Binding-site contacts:
Ligand atom CMA contacts residue LYS61 of chain 1.E at 3.1 Å.
Ligand atom CMD contacts residue PHE43 of chain 1.E at 3.7 Å (hydrophobic).
Ligand atom ND contacts residue HIS87 of chain 1.E at 3.1 Å (h-bond).
Ligand atom CMD contacts residue LEU91 of chain 1.E at 3.6 Å (hydrophobic).
Ligand atom C3B contacts residue LEU136 of chain 1.E at 3.6 Å (hydrophobic).
Ligand atom C3D contacts residue LEU91 of chain 1.E at 3.5 Å (hydrophobic).
Ligand atom NC contacts residue HIS87 of chain 1.E at 3.2 Å (h-bond).
Ligand atom NA contacts residue HIS87 of chain 1.E at 3.1 Å (h-bond).
Ligand atom C4D contacts residue HIS87 of chain 1.E at 3.7 Å.
Ligand atom CHC contacts residue PHE98 of chain 1.E at 3.5 Å (hydrophobic).
Ligand atom CAB contacts residue LEU136 of chain 1.E at 3.8 Å (hydrophobic).
Ligand atom CHC contacts residue LEU101 of chain 1.E at 3.5 Å (hydrophobic).
Ligand atom CMA contacts residue ALA65 of chain 1.E at 3.8 Å (hydrophobic).
Ligand atom CMA contacts residue LEU83 of chain 1.E at 3.6 Å (hydrophobic).
Ligand atom CMD contacts residue TYR42 of chain 1.E at 3.3 Å (hydrophobic).
Ligand atom NA contacts residue HIS58 of chain 1.E at 3.6 Å.
Ligand atom C3A contacts residue LEU83 of chain 1.E at 3.6 Å (hydrophobic).
Ligand atom C3D contacts residue HIS58 of chain 1.E at 3.6 Å.
Ligand atom C4B contacts residue HIS87 of chain 1.E at 3.8 Å.
Ligand atom CAD contacts residue LEU91 of chain 1.E at 3.8 Å (hydrophobic).
Ligand atom NI contacts residue HIS87 of chain 1.E at 2.4 Å.
Ligand atom NB contacts residue HIS87 of chain 1.E at 3.1 Å (h-bond).
Ligand atom CMC contacts residue PHE98 of chain 1.E at 3.8 Å (hydrophobic).
Ligand atom O2D contacts residue HIS45 of chain 1.E at 2.8 Å (h-bond).
Ligand atom CBC contacts residue VAL93 of chain 1.E at 3.8 Å (hydrophobic).
Ligand atom C1D contacts residue PHE43 of chain 1.E at 3.7 Å (hydrophobic).
Ligand atom C2D contacts residue LEU91 of chain 1.E at 3.7 Å (hydrophobic).
Ligand atom CHA contacts residue HIS58 of chain 1.E at 3.2 Å.
Ligand atom C2D contacts residue PHE43 of chain 1.E at 3.7 Å (hydrophobic).
Ligand atom C4D contacts residue HIS58 of chain 1.E at 3.3 Å.
Ligand atom CHD contacts residue PHE43 of chain 1.E at 3.7 Å (hydrophobic).
Ligand atom CBC contacts residue ASN97 of chain 1.E at 3.6 Å.
Ligand atom O2A contacts residue LEU86 of chain 1.E at 3.4 Å.
Ligand atom C1A contacts residue HIS58 of chain 1.E at 3.4 Å.
Ligand atom CBD contacts residue HIS58 of chain 1.E at 3.2 Å.
Ligand atom C2B contacts residue LEU136 of chain 1.E at 3.7 Å (hydrophobic).
Ligand atom CAC contacts residue VAL93 of chain 1.E at 3.4 Å (hydrophobic).
Ligand atom CMC contacts residue ASN97 of chain 1.E at 3.5 Å.
Ligand atom CMB contacts residue VAL62 of chain 1.E at 3.7 Å (hydrophobic).
Ligand atom ND contacts residue HIS58 of chain 1.E at 3.7 Å.

Sequence of chain 1.E:
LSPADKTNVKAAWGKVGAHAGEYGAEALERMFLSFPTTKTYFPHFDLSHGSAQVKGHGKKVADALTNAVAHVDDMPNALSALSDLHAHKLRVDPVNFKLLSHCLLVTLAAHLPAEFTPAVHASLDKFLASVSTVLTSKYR

This small molecule binds to this protein.
Small molecule (SMILES): C=CC1=C(C)C2=N3->[Ni]45<-N6=C(C=c7c(C)c(C=C)c(n74)=C2)C(C)=C(CCC(=O)O)C6=Cc2c(CCC(=O)O)c(C)c(n25)C=C13